Binding-site contacts:
Ligand atom O4 contacts residue PHE114 of chain 1.A at 4.5 Å.
Ligand atom C3 contacts residue PHE114 of chain 1.A at 4.3 Å (hydrophobic).
Ligand atom C8 contacts residue GLN74 of chain 1.A at 3.3 Å.
Ligand atom C8 contacts residue ASN75 of chain 1.A at 4.4 Å.
Ligand atom C6 contacts residue GLU113 of chain 1.A at 4.5 Å.
Ligand atom O7 contacts residue ASN75 of chain 1.A at 3.1 Å (h-bond).
Ligand atom O5 contacts residue PHE114 of chain 1.A at 4.0 Å.
Ligand atom C2 contacts residue ASN75 of chain 1.A at 2.5 Å.
Ligand atom C4 contacts residue PHE114 of chain 1.A at 4.4 Å (hydrophobic).
Ligand atom C5 contacts residue ASN75 of chain 1.A at 3.6 Å.
Ligand atom N2 contacts residue ASN75 of chain 1.A at 2.9 Å (h-bond).
Ligand atom C7 contacts residue ASN75 of chain 1.A at 3.2 Å.
Ligand atom O5 contacts residue ASN75 of chain 1.A at 2.3 Å (h-bond).
Ligand atom O6 contacts residue GLU113 of chain 1.A at 3.0 Å (salt-bridge).
Ligand atom C1 contacts residue PHE114 of chain 1.A at 3.9 Å (hydrophobic).
Ligand atom O6 contacts residue ILE115 of chain 1.A at 4.0 Å.
Ligand atom C4 contacts residue ASN75 of chain 1.A at 4.2 Å.
Ligand atom C5 contacts residue PHE114 of chain 1.A at 3.8 Å (hydrophobic).
Ligand atom C6 contacts residue ILE115 of chain 1.A at 4.4 Å (hydrophobic).
Ligand atom C1 contacts residue ASN75 of chain 1.A at 1.4 Å.
Ligand atom C3 contacts residue ASN75 of chain 1.A at 3.8 Å.

The small molecule below binds the protein below.
Small molecule (SMILES): CC(=O)N[C@@H]1[C@@H](O)[C@H](O)[C@@H](CO)O[C@H]1O

Sequence of chain 1.A:
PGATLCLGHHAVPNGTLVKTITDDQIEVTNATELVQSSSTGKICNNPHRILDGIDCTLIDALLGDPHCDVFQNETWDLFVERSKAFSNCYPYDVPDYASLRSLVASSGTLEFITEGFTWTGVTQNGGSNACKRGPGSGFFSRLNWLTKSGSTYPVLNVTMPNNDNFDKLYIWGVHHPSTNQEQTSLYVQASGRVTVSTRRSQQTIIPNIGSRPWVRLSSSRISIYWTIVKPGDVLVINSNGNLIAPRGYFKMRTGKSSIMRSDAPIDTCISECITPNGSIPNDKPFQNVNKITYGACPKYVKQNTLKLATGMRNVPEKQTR